This small molecule binds to this protein.
Small molecule (SMILES): Cc1nnc(C(C)C)n1C1C[C@H]2CC[C@@H](C1)N2CC[C@H](NC(=O)C1CCC(F)(F)CC1)c1ccccc1

Binding-site contacts:
Ligand atom N4 contacts residue TRP88 of chain 1.B at 3.6 Å.
Ligand atom C24 contacts residue THR197 of chain 1.B at 3.4 Å.
Ligand atom C5 contacts residue GLU336 of chain 1.B at 3.4 Å.
Ligand atom C19 contacts residue GLU336 of chain 1.B at 3.7 Å.
Ligand atom N3 contacts residue TYR39 of chain 1.B at 2.9 Å (h-bond).
Ligand atom F1 contacts residue PHE184 of chain 1.B at 3.2 Å.
Ligand atom C27 contacts residue PHE114 of chain 1.B at 3.8 Å (hydrophobic).
Ligand atom C19 contacts residue THR337 of chain 1.B at 3.8 Å.
Ligand atom C14 contacts residue TYR91 of chain 1.B at 3.5 Å (hydrophobic).
Ligand atom F2 contacts residue LYS193 of chain 1.B at 3.7 Å.
Ligand atom O1 contacts residue PHE111 of chain 1.B at 3.4 Å.
Ligand atom C4 contacts residue TYR39 of chain 1.B at 3.9 Å (hydrophobic).
Ligand atom C16 contacts residue ILE200 of chain 1.B at 3.8 Å (hydrophobic).
Ligand atom C19 contacts residue TYR39 of chain 1.B at 3.7 Å (hydrophobic).
Ligand atom C22 contacts residue ILE200 of chain 1.B at 3.7 Å (hydrophobic).
Ligand atom C3 contacts residue TYR110 of chain 1.B at 3.8 Å (hydrophobic).
Ligand atom N2 contacts residue GLU336 of chain 1.B at 2.9 Å (salt-bridge).
Ligand atom C6 contacts residue GLU336 of chain 1.B at 3.8 Å.
Ligand atom C14 contacts residue TRP88 of chain 1.B at 3.6 Å (hydrophobic).
Ligand atom N4 contacts residue TYR39 of chain 1.B at 3.8 Å.
Ligand atom C28 contacts residue TYR304 of chain 1.B at 3.6 Å (hydrophobic).
Ligand atom F2 contacts residue THR197 of chain 1.B at 3.4 Å.
Ligand atom C10 contacts residue GLU336 of chain 1.B at 3.5 Å.
Ligand atom C28 contacts residue TRP301 of chain 1.B at 3.5 Å (hydrophobic).
Ligand atom F2 contacts residue THR312 of chain 1.B at 3.4 Å.
Ligand atom C25 contacts residue PHE111 of chain 1.B at 3.5 Å (hydrophobic).
Ligand atom C20 contacts residue TYR110 of chain 1.B at 3.4 Å (hydrophobic).
Ligand atom C3 contacts residue GLU336 of chain 1.B at 3.7 Å.
Ligand atom C17 contacts residue ILE200 of chain 1.B at 3.9 Å (hydrophobic).
Ligand atom C11 contacts residue GLU336 of chain 1.B at 3.5 Å.
Ligand atom C11 contacts residue TYR110 of chain 1.B at 3.8 Å (hydrophobic).
Ligand atom C23 contacts residue LEU308 of chain 1.B at 3.7 Å (hydrophobic).
Ligand atom C12 contacts residue GLU336 of chain 1.B at 3.3 Å.
Ligand atom N5 contacts residue TYR304 of chain 1.B at 3.1 Å (h-bond).
Ligand atom C2 contacts residue GLU336 of chain 1.B at 3.7 Å.
Ligand atom C26 contacts residue TYR304 of chain 1.B at 3.5 Å (hydrophobic).
Ligand atom C26 contacts residue GLU336 of chain 1.B at 3.6 Å.
Ligand atom C20 contacts residue MET340 of chain 1.B at 3.9 Å (hydrophobic).
Ligand atom C6 contacts residue TRP88 of chain 1.B at 3.7 Å (hydrophobic).
Ligand atom C29 contacts residue PHE114 of chain 1.B at 3.8 Å (hydrophobic).

Sequence of chain 1.B:
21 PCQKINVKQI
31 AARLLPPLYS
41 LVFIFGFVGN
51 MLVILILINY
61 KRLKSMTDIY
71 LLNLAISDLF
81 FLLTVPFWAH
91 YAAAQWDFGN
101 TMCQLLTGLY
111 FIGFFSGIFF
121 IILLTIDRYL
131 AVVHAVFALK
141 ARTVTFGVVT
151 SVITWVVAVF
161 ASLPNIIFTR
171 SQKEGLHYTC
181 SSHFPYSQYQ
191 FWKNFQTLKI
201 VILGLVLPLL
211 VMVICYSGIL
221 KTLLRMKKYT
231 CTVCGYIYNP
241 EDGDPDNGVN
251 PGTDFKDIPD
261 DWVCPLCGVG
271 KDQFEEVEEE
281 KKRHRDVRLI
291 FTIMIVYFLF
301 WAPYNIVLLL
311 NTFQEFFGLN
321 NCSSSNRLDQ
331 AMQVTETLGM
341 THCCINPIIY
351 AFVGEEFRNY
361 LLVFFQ